This small molecule binds to this protein.
Small molecule (SMILES): Cc1cn([C@H]2C[C@H](O[P](=O)(O)OC[C@H]3O[C@@H](n4cc(C)c(=O)[nH]c4=O)C[C@@H]3O)[C@@H](CO[P](=O)(O)O[C@H]3C[C@H](n4cnc5c(=O)nc(N)[nH]c54)O[C@@H]3CO[P](=O)(O)O[C@H]3C[C@H](n4ccc(N)nc4=O)O[C@@H]3CO[P](=O)(O)O[C@H]3C[C@H](n4cnc5c(=O)nc(N)[nH]c54)O[C@@H]3CO[P](=O)(O)O[C@H]3C[C@H](n4cnc5c(=O)nc(N)[nH]c54)O[C@@H]3COP(=O)=O)O2)c(=O)[nH]c1=O

Binding-site contacts:
Ligand atom N3 contacts residue TRP75 of chain 1.A at 3.4 Å (h-bond).
Ligand atom N2 contacts residue TRP75 of chain 1.A at 3.0 Å (h-bond).
Ligand atom O4 contacts residue TRP26 of chain 1.A at 3.5 Å.
Ligand atom C2 contacts residue PHE87 of chain 1.A at 3.6 Å (hydrophobic).
Ligand atom OP1 contacts residue HIS56 of chain 1.A at 2.8 Å (h-bond).
Ligand atom N3 contacts residue SER83 of chain 1.A at 2.8 Å (h-bond).
Ligand atom C4 contacts residue TRP26 of chain 1.A at 3.4 Å (hydrophobic).
Ligand atom OP2 contacts residue ARG53 of chain 1.A at 2.4 Å (salt-bridge).
Ligand atom N3 contacts residue TRP26 of chain 1.A at 3.3 Å.
Ligand atom C7 contacts residue TRP75 of chain 1.A at 3.5 Å (hydrophobic).
Ligand atom C6 contacts residue TRP75 of chain 1.A at 3.5 Å (hydrophobic).
Ligand atom C2 contacts residue PHE87 of chain 1.A at 3.6 Å (hydrophobic).
Ligand atom O4 contacts residue SER51 of chain 1.A at 2.9 Å (h-bond).
Ligand atom OP1 contacts residue PHE645 of chain 1.F at 3.3 Å.
Ligand atom O2 contacts residue SER83 of chain 1.A at 3.1 Å (h-bond).
Ligand atom N1 contacts residue PHE87 of chain 1.A at 3.6 Å.
Ligand atom C4 contacts residue TRP75 of chain 1.A at 3.4 Å (hydrophobic).
Ligand atom O4' contacts residue PRO84 of chain 1.A at 3.5 Å.
Ligand atom N4 contacts residue PRO78 of chain 1.A at 3.5 Å.
Ligand atom C6 contacts residue PHE87 of chain 1.A at 3.5 Å (hydrophobic).
Ligand atom C2 contacts residue TRP75 of chain 1.A at 3.5 Å (hydrophobic).
Ligand atom C2 contacts residue TRP26 of chain 1.A at 3.2 Å (hydrophobic).
Ligand atom OP2 contacts residue HIS55 of chain 1.A at 2.7 Å (h-bond).
Ligand atom N1 contacts residue TRP26 of chain 1.A at 3.5 Å.
Ligand atom N3 contacts residue PHE87 of chain 1.A at 3.6 Å.
Ligand atom O2 contacts residue TRP26 of chain 1.A at 3.3 Å (h-bond).
Ligand atom OP1 contacts residue ARG53 of chain 1.A at 3.4 Å (salt-bridge).
Ligand atom O4 contacts residue TRP75 of chain 1.A at 3.5 Å.
Ligand atom C5 contacts residue PHE87 of chain 1.A at 3.5 Å (hydrophobic).
Ligand atom OP1 contacts residue HIS619 of chain 1.F at 3.3 Å (h-bond).
Ligand atom O6 contacts residue ARG53 of chain 1.A at 3.2 Å.
Ligand atom O4' contacts residue TRP26 of chain 1.A at 3.0 Å.
Ligand atom OP2 contacts residue HIS619 of chain 1.F at 3.5 Å (h-bond).
Ligand atom C2 contacts residue SER83 of chain 1.A at 3.3 Å.
Ligand atom O2 contacts residue PRO84 of chain 1.A at 3.3 Å.
Ligand atom N7 contacts residue PHE28 of chain 1.A at 3.5 Å.
Ligand atom O4' contacts residue PHE87 of chain 1.A at 3.4 Å.
Ligand atom O3' contacts residue MET85 of chain 1.A at 3.5 Å.
Ligand atom O2 contacts residue MET85 of chain 1.A at 2.8 Å (h-bond).
Ligand atom O4' contacts residue MET85 of chain 1.A at 3.5 Å.

Sequence of chain 1.F:
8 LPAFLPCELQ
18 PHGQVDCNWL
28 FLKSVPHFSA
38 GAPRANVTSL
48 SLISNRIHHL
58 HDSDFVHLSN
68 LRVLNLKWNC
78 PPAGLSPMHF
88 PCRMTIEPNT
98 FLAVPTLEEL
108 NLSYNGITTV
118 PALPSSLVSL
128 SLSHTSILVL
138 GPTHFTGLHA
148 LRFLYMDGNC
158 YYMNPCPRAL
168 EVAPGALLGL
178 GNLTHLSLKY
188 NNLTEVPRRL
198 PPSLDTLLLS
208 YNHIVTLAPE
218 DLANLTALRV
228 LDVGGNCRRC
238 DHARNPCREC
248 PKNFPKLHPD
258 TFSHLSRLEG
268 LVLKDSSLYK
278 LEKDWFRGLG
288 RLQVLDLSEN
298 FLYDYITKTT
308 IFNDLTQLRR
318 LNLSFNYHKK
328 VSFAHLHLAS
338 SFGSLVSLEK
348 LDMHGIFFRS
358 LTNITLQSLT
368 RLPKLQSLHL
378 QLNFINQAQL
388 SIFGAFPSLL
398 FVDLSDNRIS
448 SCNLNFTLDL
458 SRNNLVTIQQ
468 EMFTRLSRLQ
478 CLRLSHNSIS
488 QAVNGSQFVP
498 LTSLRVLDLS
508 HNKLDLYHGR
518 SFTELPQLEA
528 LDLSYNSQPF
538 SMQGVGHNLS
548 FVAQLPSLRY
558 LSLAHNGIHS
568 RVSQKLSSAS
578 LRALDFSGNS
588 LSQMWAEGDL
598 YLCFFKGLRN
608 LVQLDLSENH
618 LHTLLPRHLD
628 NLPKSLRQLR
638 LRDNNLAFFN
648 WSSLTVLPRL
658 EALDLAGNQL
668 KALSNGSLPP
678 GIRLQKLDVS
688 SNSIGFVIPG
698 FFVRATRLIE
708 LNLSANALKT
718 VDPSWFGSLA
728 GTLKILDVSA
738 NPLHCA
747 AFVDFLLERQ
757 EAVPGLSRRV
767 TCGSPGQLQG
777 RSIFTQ

Sequence of chain 1.A:
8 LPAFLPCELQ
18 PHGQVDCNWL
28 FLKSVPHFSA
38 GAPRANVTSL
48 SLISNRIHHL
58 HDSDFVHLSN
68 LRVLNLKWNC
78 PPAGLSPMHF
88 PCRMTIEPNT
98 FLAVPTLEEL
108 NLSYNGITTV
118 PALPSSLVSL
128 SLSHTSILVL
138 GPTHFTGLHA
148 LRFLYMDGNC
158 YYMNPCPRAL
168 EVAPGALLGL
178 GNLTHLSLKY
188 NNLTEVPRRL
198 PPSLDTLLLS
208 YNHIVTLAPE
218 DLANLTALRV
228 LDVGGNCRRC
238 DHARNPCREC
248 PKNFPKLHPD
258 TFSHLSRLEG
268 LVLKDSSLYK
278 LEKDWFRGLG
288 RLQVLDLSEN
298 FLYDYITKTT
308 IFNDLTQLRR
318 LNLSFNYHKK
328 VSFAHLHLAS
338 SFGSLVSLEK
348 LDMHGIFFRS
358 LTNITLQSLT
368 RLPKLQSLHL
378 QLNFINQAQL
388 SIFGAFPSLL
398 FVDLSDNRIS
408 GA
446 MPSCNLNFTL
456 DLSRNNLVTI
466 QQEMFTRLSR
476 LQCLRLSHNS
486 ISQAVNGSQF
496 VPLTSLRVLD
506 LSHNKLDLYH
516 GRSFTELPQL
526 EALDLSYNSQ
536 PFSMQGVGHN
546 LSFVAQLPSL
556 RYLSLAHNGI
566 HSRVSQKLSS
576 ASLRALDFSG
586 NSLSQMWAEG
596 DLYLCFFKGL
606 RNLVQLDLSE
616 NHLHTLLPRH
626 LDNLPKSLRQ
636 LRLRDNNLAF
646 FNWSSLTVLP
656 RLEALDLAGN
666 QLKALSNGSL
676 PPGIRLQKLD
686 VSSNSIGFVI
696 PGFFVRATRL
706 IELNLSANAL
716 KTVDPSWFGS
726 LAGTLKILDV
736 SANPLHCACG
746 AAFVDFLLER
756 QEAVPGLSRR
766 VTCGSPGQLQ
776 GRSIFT